Binding-site contacts:
Ligand atom C2 contacts residue ASP300 of chain 1.A at 3.6 Å.
Ligand atom O26 contacts residue HIS233 of chain 1.A at 4.0 Å.
Ligand atom C23 contacts residue TRP99 of chain 1.C at 3.6 Å (hydrophobic).
Ligand atom C21 contacts residue PHE305 of chain 1.A at 4.5 Å (hydrophobic).
Ligand atom O26 contacts residue HIS103 of chain 1.C at 2.5 Å (h-bond).
Ligand atom O25 contacts residue HIS233 of chain 1.A at 3.5 Å (h-bond).
Ligand atom C11 contacts residue PHE305 of chain 1.A at 4.0 Å (hydrophobic).
Ligand atom C1 contacts residue TYR304 of chain 1.A at 3.5 Å (hydrophobic).
Ligand atom O26 contacts residue PGV1 of chain 1.SA at 3.8 Å.
Ligand atom C11 contacts residue TYR304 of chain 1.A at 4.4 Å (hydrophobic).
Ligand atom C20 contacts residue TRP288 of chain 1.A at 4.2 Å (hydrophobic).
Ligand atom C16 contacts residue PGV1 of chain 1.SA at 4.1 Å.
Ligand atom C22 contacts residue HIS233 of chain 1.A at 4.5 Å.
Ligand atom C6 contacts residue PGV1 of chain 1.SA at 4.5 Å.
Ligand atom C7 contacts residue PGV1 of chain 1.SA at 4.4 Å.
Ligand atom C1 contacts residue ASP300 of chain 1.A at 4.4 Å.
Ligand atom C12 contacts residue THR301 of chain 1.A at 3.8 Å.
Ligand atom C19 contacts residue TYR304 of chain 1.A at 4.0 Å (hydrophobic).
Ligand atom O3 contacts residue ASP300 of chain 1.A at 3.5 Å.
Ligand atom O7 contacts residue PGV1 of chain 1.SA at 4.3 Å.
Ligand atom C21 contacts residue TRP288 of chain 1.A at 3.8 Å (hydrophobic).
Ligand atom O25 contacts residue PGV1 of chain 1.SA at 3.9 Å.
Ligand atom C24 contacts residue HIS233 of chain 1.A at 3.6 Å.
Ligand atom C18 contacts residue TRP288 of chain 1.A at 4.1 Å (hydrophobic).
Ligand atom C23 contacts residue HIS233 of chain 1.A at 3.6 Å.
Ligand atom C12 contacts residue PHE305 of chain 1.A at 4.0 Å (hydrophobic).
Ligand atom C2 contacts residue THR301 of chain 1.A at 3.9 Å.
Ligand atom C9 contacts residue THR301 of chain 1.A at 4.4 Å.
Ligand atom C15 contacts residue PGV1 of chain 1.SA at 4.0 Å.
Ligand atom C11 contacts residue THR301 of chain 1.A at 3.9 Å.
Ligand atom O12 contacts residue THR301 of chain 1.A at 2.8 Å (h-bond).
Ligand atom C2 contacts residue TYR304 of chain 1.A at 4.1 Å (hydrophobic).
Ligand atom C24 contacts residue PGV1 of chain 1.SA at 4.0 Å.
Ligand atom C22 contacts residue PGV1 of chain 1.SA at 4.1 Å.
Ligand atom C21 contacts residue HIS233 of chain 1.A at 3.6 Å.
Ligand atom O25 contacts residue HIS103 of chain 1.C at 3.1 Å (h-bond).
Ligand atom C24 contacts residue TRP99 of chain 1.C at 3.8 Å (hydrophobic).
Ligand atom O26 contacts residue TRP99 of chain 1.C at 2.9 Å (h-bond).
Ligand atom C24 contacts residue HIS103 of chain 1.C at 3.2 Å.
Ligand atom C23 contacts residue PGV1 of chain 1.SA at 4.3 Å.

Sequence of chain 1.A:
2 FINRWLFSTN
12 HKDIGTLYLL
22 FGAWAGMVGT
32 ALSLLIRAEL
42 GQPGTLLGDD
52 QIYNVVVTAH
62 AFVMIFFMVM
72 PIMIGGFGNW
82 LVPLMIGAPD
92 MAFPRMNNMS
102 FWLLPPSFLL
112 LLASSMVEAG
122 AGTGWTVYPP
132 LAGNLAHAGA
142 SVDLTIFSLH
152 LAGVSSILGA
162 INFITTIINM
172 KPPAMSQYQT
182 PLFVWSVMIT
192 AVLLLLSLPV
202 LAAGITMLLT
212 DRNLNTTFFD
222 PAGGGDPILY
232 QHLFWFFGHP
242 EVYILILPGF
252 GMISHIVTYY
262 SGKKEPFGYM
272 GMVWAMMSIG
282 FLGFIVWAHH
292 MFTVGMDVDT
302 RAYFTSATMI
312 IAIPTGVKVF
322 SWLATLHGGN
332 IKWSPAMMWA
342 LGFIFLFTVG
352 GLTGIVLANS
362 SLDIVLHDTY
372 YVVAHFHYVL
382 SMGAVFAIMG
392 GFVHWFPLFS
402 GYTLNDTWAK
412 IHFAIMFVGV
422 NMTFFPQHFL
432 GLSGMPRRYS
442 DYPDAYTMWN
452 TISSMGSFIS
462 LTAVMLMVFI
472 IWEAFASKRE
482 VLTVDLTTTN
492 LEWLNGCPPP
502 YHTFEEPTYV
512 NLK

Sequence of chain 1.C:
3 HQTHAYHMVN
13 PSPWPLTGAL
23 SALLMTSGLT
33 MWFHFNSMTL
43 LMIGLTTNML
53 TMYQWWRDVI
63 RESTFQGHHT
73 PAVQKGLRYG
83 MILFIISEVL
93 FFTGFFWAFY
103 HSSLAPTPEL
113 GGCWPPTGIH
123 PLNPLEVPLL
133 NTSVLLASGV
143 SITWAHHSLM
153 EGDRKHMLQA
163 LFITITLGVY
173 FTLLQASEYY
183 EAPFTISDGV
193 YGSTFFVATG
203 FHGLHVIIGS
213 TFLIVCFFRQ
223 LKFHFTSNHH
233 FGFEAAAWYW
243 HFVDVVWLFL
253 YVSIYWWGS

The protein below binds the small molecule below.
Small molecule (SMILES): C[C@H](CCC(=O)O)[C@H]1CC[C@H]2[C@@H]3[C@H](O)C[C@@H]4C[C@H](O)CC[C@]4(C)[C@H]3C[C@H](O)[C@]12C